A protein and the small-molecule ligand that binds it are described below.
Small molecule (SMILES): CC(=O)N[C@@H]1[C@@H](O)[C@H](O)[C@@H](CO)O[C@H]1O

Sequence of chain 1.E:
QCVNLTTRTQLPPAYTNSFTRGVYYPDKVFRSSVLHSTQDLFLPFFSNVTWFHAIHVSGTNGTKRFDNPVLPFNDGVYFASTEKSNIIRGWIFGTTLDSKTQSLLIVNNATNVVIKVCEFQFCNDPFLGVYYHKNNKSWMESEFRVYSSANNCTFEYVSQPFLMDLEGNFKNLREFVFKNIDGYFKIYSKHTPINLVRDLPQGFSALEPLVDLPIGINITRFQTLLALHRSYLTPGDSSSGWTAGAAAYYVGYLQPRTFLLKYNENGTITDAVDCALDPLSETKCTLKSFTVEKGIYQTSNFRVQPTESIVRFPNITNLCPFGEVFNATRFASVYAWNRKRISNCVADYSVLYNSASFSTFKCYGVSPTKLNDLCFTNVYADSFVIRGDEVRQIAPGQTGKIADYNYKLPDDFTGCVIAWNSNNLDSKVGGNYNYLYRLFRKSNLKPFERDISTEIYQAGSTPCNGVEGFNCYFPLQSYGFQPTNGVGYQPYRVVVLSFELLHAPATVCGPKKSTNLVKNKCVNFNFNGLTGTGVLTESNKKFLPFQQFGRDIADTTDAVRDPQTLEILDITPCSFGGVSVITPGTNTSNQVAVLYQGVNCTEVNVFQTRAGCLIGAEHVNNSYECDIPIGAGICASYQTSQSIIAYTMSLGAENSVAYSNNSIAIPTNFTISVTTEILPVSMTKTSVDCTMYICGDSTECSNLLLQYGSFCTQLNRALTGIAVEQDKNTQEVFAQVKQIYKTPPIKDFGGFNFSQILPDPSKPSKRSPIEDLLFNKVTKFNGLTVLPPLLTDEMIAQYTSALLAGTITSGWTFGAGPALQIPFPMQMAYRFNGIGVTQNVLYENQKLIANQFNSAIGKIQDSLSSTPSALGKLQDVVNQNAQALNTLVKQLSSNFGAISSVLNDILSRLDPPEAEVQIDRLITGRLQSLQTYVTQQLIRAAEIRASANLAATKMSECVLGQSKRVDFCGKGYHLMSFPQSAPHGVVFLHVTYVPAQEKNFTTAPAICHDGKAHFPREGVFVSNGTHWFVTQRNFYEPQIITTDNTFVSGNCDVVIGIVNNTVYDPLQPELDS

Binding-site contacts:
Ligand atom C4 contacts residue ASN696 of chain 1.E at 4.2 Å.
Ligand atom C5 contacts residue ASN696 of chain 1.E at 3.7 Å.
Ligand atom O5 contacts residue ASN696 of chain 1.E at 2.4 Å (h-bond).
Ligand atom C2 contacts residue ASN696 of chain 1.E at 2.4 Å.
Ligand atom C8 contacts residue ASN696 of chain 1.E at 4.3 Å.
Ligand atom N2 contacts residue ASN696 of chain 1.E at 2.9 Å (h-bond).
Ligand atom C8 contacts residue GLY1118 of chain 1.E at 3.6 Å.
Ligand atom C1 contacts residue ASN696 of chain 1.E at 1.4 Å.
Ligand atom C7 contacts residue ASN696 of chain 1.E at 3.2 Å.
Ligand atom O7 contacts residue ASN696 of chain 1.E at 3.2 Å (h-bond).
Ligand atom C8 contacts residue ILE1117 of chain 1.E at 3.9 Å (hydrophobic).
Ligand atom C3 contacts residue ASN696 of chain 1.E at 3.8 Å.